Sequence of chain 1.A:
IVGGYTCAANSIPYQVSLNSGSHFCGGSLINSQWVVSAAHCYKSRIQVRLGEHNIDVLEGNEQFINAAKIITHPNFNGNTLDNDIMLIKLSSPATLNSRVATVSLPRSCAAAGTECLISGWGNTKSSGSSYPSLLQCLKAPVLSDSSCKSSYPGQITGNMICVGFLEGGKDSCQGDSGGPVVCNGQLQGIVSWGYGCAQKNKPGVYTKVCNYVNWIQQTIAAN

The protein below binds the small molecule below.
Small molecule (SMILES): OB1OCCO1

Binding-site contacts:
Ligand atom OE2 contacts residue SER177 of chain 1.A at 2.3 Å (h-bond).
Ligand atom CZ2 contacts residue GLN174 of chain 1.A at 4.3 Å.
Ligand atom BD contacts residue EDO1 of chain 1.F at 3.8 Å.
Ligand atom OE2 contacts residue PHE24 of chain 1.A at 4.4 Å.
Ligand atom BD contacts residue GLY175 of chain 1.A at 4.0 Å.
Ligand atom OE2 contacts residue CYS25 of chain 1.A at 4.5 Å.
Ligand atom OE2 contacts residue EDO1 of chain 1.F at 4.3 Å.
Ligand atom OE3 contacts residue EDO1 of chain 1.F at 2.9 Å (h-bond).
Ligand atom CZ2 contacts residue PHE24 of chain 1.A at 3.4 Å (hydrophobic).
Ligand atom CZ1 contacts residue HIS40 of chain 1.A at 3.5 Å.
Ligand atom CZ1 contacts residue PHE24 of chain 1.A at 4.1 Å (hydrophobic).
Ligand atom CZ2 contacts residue CYS25 of chain 1.A at 4.0 Å (hydrophobic).
Ligand atom OE3 contacts residue GLY175 of chain 1.A at 4.0 Å.
Ligand atom OE3 contacts residue HIS40 of chain 1.A at 4.2 Å.
Ligand atom OE3 contacts residue GLN174 of chain 1.A at 3.8 Å.
Ligand atom BD contacts residue SER177 of chain 1.A at 1.4 Å.
Ligand atom OE1 contacts residue SER177 of chain 1.A at 2.3 Å (h-bond).
Ligand atom CZ1 contacts residue SER177 of chain 1.A at 3.3 Å.
Ligand atom OE2 contacts residue GLN174 of chain 1.A at 3.9 Å.
Ligand atom OE3 contacts residue SER177 of chain 1.A at 2.2 Å (h-bond).
Ligand atom CZ2 contacts residue GLY175 of chain 1.A at 3.2 Å.
Ligand atom OE1 contacts residue HIS40 of chain 1.A at 2.6 Å (h-bond).
Ligand atom CZ1 contacts residue CYS25 of chain 1.A at 3.8 Å (hydrophobic).
Ligand atom BD contacts residue HIS40 of chain 1.A at 3.4 Å.
Ligand atom CZ2 contacts residue SER177 of chain 1.A at 3.4 Å.
Ligand atom OE2 contacts residue GLY175 of chain 1.A at 2.9 Å (h-bond).
Ligand atom OE2 contacts residue HIS40 of chain 1.A at 4.5 Å.
Ligand atom OE2 contacts residue ASP176 of chain 1.A at 3.8 Å.